Sequence of chain 1.A:
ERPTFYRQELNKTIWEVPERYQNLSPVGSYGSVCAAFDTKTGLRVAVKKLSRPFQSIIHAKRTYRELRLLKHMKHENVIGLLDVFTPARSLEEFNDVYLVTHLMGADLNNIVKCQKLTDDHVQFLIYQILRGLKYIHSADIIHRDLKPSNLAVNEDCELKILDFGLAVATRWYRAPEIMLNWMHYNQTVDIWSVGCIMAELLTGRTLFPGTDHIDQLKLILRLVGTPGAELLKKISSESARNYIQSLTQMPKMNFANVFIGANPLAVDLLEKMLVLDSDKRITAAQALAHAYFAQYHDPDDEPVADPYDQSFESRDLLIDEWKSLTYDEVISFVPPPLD

This protein binds this small molecule.
Small molecule (SMILES): Nc1ccc2c(NC3CC3)nc(-c3ccccc3)nc2c1

Binding-site contacts:
Ligand atom CAD contacts residue ILE250 of chain 1.A at 3.9 Å (hydrophobic).
Ligand atom NAN contacts residue GLU192 of chain 1.A at 3.5 Å.
Ligand atom CAH contacts residue LEU246 of chain 1.A at 3.4 Å (hydrophobic).
Ligand atom C5 contacts residue TRP197 of chain 1.A at 4.0 Å (hydrophobic).
Ligand atom CAK contacts residue LEU291 of chain 1.A at 3.8 Å (hydrophobic).
Ligand atom CAC contacts residue TRP197 of chain 1.A at 3.7 Å (hydrophobic).
Ligand atom CAF contacts residue ILE250 of chain 1.A at 3.7 Å (hydrophobic).
Ligand atom CAI contacts residue LYS249 of chain 1.A at 3.6 Å.
Ligand atom CAF contacts residue SER251 of chain 1.A at 3.6 Å.
Ligand atom CAJ contacts residue LEU246 of chain 1.A at 3.8 Å (hydrophobic).
Ligand atom CAE contacts residue TRP197 of chain 1.A at 3.4 Å (hydrophobic).
Ligand atom N3 contacts residue TRP197 of chain 1.A at 3.3 Å.
Ligand atom NAA contacts residue LYS249 of chain 1.A at 3.8 Å.
Ligand atom NAA contacts residue ASP294 of chain 1.A at 2.8 Å (salt-bridge).
Ligand atom CAG contacts residue LEU246 of chain 1.A at 3.6 Å (hydrophobic).
Ligand atom CAD contacts residue SER251 of chain 1.A at 3.4 Å.
Ligand atom NAA contacts residue TRP197 of chain 1.A at 3.8 Å.
Ligand atom CAB contacts residue SER252 of chain 1.A at 3.5 Å.
Ligand atom C6 contacts residue GLU192 of chain 1.A at 3.7 Å.
Ligand atom CAF contacts residue TRP197 of chain 1.A at 3.3 Å (hydrophobic).
Ligand atom CAG contacts residue SER293 of chain 1.A at 3.9 Å.
Ligand atom CAC contacts residue ALA255 of chain 1.A at 4.0 Å (hydrophobic).
Ligand atom N3 contacts residue LYS249 of chain 1.A at 3.9 Å.
Ligand atom CAJ contacts residue LEU195 of chain 1.A at 3.9 Å (hydrophobic).
Ligand atom CAK contacts residue PRO191 of chain 1.A at 3.4 Å (hydrophobic).
Ligand atom CAU contacts residue LEU195 of chain 1.A at 3.5 Å (hydrophobic).
Ligand atom CAO contacts residue ASP294 of chain 1.A at 4.0 Å.
Ligand atom C2 contacts residue TRP197 of chain 1.A at 3.5 Å (hydrophobic).
Ligand atom CAD contacts residue SER252 of chain 1.A at 3.5 Å.
Ligand atom C5 contacts residue LEU246 of chain 1.A at 4.0 Å (hydrophobic).
Ligand atom CAK contacts residue LEU195 of chain 1.A at 3.6 Å (hydrophobic).
Ligand atom CAC contacts residue LEU195 of chain 1.A at 3.5 Å (hydrophobic).
Ligand atom CAD contacts residue TRP197 of chain 1.A at 3.7 Å (hydrophobic).
Ligand atom CAG contacts residue ASP292 of chain 1.A at 3.3 Å.
Ligand atom CAK contacts residue GLU192 of chain 1.A at 3.5 Å.
Ligand atom CAO contacts residue TRP197 of chain 1.A at 3.6 Å (hydrophobic).
Ligand atom C4 contacts residue TRP197 of chain 1.A at 3.7 Å (hydrophobic).
Ligand atom CAP contacts residue TRP197 of chain 1.A at 3.4 Å (hydrophobic).
Ligand atom CAI contacts residue TRP197 of chain 1.A at 3.3 Å (hydrophobic).
Ligand atom CAJ contacts residue LEU291 of chain 1.A at 3.8 Å (hydrophobic).